Binding-site contacts:
Ligand atom C44 contacts residue ALA64 of chain 1.A at 3.6 Å (hydrophobic).
Ligand atom C43 contacts residue HEM1 of chain 1.B at 4.2 Å.
Ligand atom C42 contacts residue LEU29 of chain 1.A at 3.8 Å (hydrophobic).
Ligand atom C47 contacts residue ALA64 of chain 1.A at 4.2 Å (hydrophobic).
Ligand atom C43 contacts residue PHE43 of chain 1.A at 3.9 Å (hydrophobic).
Ligand atom C43 contacts residue VAL68 of chain 1.A at 4.5 Å (hydrophobic).
Ligand atom C44 contacts residue PHE43 of chain 1.A at 4.2 Å (hydrophobic).
Ligand atom C42 contacts residue VAL68 of chain 1.A at 4.2 Å (hydrophobic).
Ligand atom N7 contacts residue HEM1 of chain 1.B at 1.9 Å.
Ligand atom O1 contacts residue VAL68 of chain 1.A at 3.2 Å.
Ligand atom C41 contacts residue HEM1 of chain 1.B at 3.0 Å.
Ligand atom C44 contacts residue HEM1 of chain 1.B at 4.0 Å.
Ligand atom C45 contacts residue PHE46 of chain 1.A at 4.0 Å (hydrophobic).
Ligand atom C45 contacts residue PHE43 of chain 1.A at 3.7 Å (hydrophobic).
Ligand atom C42 contacts residue PHE43 of chain 1.A at 3.9 Å (hydrophobic).
Ligand atom C49 contacts residue HEM1 of chain 1.B at 3.5 Å.
Ligand atom C46 contacts residue ARG45 of chain 1.A at 4.3 Å.
Ligand atom C42 contacts residue ILE107 of chain 1.A at 4.0 Å (hydrophobic).
Ligand atom C45 contacts residue HEM1 of chain 1.B at 3.9 Å.
Ligand atom C46 contacts residue PHE46 of chain 1.A at 4.3 Å (hydrophobic).
Ligand atom C46 contacts residue HEM1 of chain 1.B at 3.4 Å.
Ligand atom C48 contacts residue ALA64 of chain 1.A at 4.4 Å (hydrophobic).
Ligand atom O1 contacts residue HEM1 of chain 1.B at 2.6 Å.
Ligand atom C46 contacts residue ALA64 of chain 1.A at 3.7 Å (hydrophobic).
Ligand atom C45 contacts residue ALA64 of chain 1.A at 3.3 Å (hydrophobic).
Ligand atom C42 contacts residue HEM1 of chain 1.B at 3.4 Å.
Ligand atom N7 contacts residue VAL68 of chain 1.A at 4.1 Å.
Ligand atom N7 contacts residue HIS93 of chain 1.A at 4.0 Å.
Ligand atom C41 contacts residue PHE43 of chain 1.A at 3.7 Å (hydrophobic).
Ligand atom C49 contacts residue ALA64 of chain 1.A at 4.1 Å (hydrophobic).
Ligand atom C49 contacts residue THR67 of chain 1.A at 4.0 Å.
Ligand atom C48 contacts residue HEM1 of chain 1.B at 3.6 Å.
Ligand atom C48 contacts residue THR67 of chain 1.A at 3.8 Å.
Ligand atom C47 contacts residue HEM1 of chain 1.B at 3.8 Å.
Ligand atom C43 contacts residue ALA64 of chain 1.A at 3.9 Å (hydrophobic).

Sequence of chain 1.A:
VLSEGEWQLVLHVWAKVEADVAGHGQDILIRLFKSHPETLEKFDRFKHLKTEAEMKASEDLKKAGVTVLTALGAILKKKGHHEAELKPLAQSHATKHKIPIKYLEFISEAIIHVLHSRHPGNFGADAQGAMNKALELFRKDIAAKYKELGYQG

The small molecule below binds the protein below.
Small molecule (SMILES): C[C@H](Cc1ccccc1)N=O